This protein binds this small molecule.
Small molecule (SMILES): Nc1nc2c(ncn2[C@@H]2O[C@H](CO[P](=O)(O)O[P](=O)(O)OP(O)(O)=S)[C@@H](O)[C@H]2O)c(=O)[nH]1

Sequence of chain 1.A:
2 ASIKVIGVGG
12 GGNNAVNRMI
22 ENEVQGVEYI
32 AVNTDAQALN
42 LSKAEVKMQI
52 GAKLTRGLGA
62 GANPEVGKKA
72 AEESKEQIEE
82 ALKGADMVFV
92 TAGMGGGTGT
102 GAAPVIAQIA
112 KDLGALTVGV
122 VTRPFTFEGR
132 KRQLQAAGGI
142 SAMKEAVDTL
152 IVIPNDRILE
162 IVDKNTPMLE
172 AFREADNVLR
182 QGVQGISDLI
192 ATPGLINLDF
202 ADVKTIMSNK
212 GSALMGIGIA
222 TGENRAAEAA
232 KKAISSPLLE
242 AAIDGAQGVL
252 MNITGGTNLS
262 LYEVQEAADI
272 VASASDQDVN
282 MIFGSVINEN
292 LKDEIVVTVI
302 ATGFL

Binding-site contacts:
Ligand atom N1 contacts residue GLY12 of chain 1.A at 3.7 Å.
Ligand atom O2' contacts residue PRO125 of chain 1.A at 3.6 Å.
Ligand atom O2A contacts residue GLY11 of chain 1.A at 3.2 Å (h-bond).
Ligand atom O1B contacts residue GLY10 of chain 1.A at 3.5 Å.
Ligand atom N2 contacts residue ALA176 of chain 1.A at 3.5 Å.
Ligand atom C3' contacts residue GLU129 of chain 1.A at 3.3 Å.
Ligand atom O3' contacts residue GLU129 of chain 1.A at 2.5 Å (salt-bridge).
Ligand atom N2 contacts residue ASP177 of chain 1.A at 2.8 Å (salt-bridge).
Ligand atom C3' contacts residue ARG133 of chain 1.A at 3.5 Å.
Ligand atom O5' contacts residue ARG133 of chain 1.A at 3.6 Å (salt-bridge).
Ligand atom S1G contacts residue ALA61 of chain 1.A at 3.2 Å (h-bond).
Ligand atom O3G contacts residue GLY98 of chain 1.A at 3.1 Å (h-bond).
Ligand atom S1G contacts residue THR99 of chain 1.A at 3.0 Å (h-bond).
Ligand atom O2B contacts residue GLY100 of chain 1.A at 2.8 Å (h-bond).
Ligand atom N3 contacts residue GLY12 of chain 1.A at 3.6 Å.
Ligand atom O3G contacts residue ALA63 of chain 1.A at 2.7 Å (h-bond).
Ligand atom O4' contacts residue GLY94 of chain 1.A at 3.4 Å.
Ligand atom C4' contacts residue GLY94 of chain 1.A at 3.7 Å.
Ligand atom O3' contacts residue ARG133 of chain 1.A at 3.1 Å (salt-bridge).
Ligand atom N1 contacts residue PHE173 of chain 1.A at 3.6 Å (h-bond).
Ligand atom C5' contacts residue GLY97 of chain 1.A at 3.7 Å.
Ligand atom C2 contacts residue ASP177 of chain 1.A at 3.0 Å.
Ligand atom N9 contacts residue PHE173 of chain 1.A at 3.6 Å.
Ligand atom O1B contacts residue GLY11 of chain 1.A at 2.9 Å (h-bond).
Ligand atom C6 contacts residue ASN15 of chain 1.A at 3.6 Å.
Ligand atom C4 contacts residue PHE173 of chain 1.A at 3.5 Å (hydrophobic).
Ligand atom O2B contacts residue THR99 of chain 1.A at 3.5 Å (h-bond).
Ligand atom C2' contacts residue PHE173 of chain 1.A at 3.6 Å (hydrophobic).
Ligand atom PG contacts residue GLY98 of chain 1.A at 3.6 Å.
Ligand atom C5' contacts residue GLY94 of chain 1.A at 3.5 Å.
Ligand atom O3B contacts residue THR99 of chain 1.A at 3.1 Å (h-bond).
Ligand atom O2A contacts residue GLY12 of chain 1.A at 2.8 Å (h-bond).
Ligand atom N1 contacts residue ASP177 of chain 1.A at 2.6 Å (salt-bridge).
Ligand atom O6 contacts residue ASN15 of chain 1.A at 2.7 Å (h-bond).
Ligand atom C5' contacts residue ARG133 of chain 1.A at 3.6 Å.
Ligand atom C2' contacts residue GLU129 of chain 1.A at 3.3 Å.
Ligand atom C2 contacts residue GLY12 of chain 1.A at 3.6 Å.
Ligand atom O3G contacts residue GLY62 of chain 1.A at 3.7 Å.
Ligand atom O2' contacts residue GLU129 of chain 1.A at 2.6 Å (salt-bridge).
Ligand atom O3B contacts residue GLY98 of chain 1.A at 2.9 Å (h-bond).